Sequence of chain 1.C:
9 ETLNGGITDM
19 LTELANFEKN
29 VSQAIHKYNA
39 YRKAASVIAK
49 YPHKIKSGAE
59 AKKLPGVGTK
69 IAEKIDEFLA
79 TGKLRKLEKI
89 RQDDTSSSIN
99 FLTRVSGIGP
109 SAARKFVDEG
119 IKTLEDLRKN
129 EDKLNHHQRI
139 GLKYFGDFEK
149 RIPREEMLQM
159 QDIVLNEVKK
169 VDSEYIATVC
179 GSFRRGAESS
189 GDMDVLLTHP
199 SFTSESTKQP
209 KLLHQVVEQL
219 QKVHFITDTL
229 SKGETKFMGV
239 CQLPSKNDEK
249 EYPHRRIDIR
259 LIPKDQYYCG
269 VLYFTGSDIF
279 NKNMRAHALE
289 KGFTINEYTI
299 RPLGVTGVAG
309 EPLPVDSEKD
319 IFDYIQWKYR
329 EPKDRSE

This protein binds this small molecule.
Small molecule (SMILES): Cc1cn([C@H]2C[C@H](O[P](=O)(O)OC[C@H]3O[C@@H](n4cnc5c(=O)nc(N)[nH]c54)C[C@@H]3O)[C@@H](CO[P](=O)(O)O[C@H]3C[C@H](n4cnc5c(N)ncnc54)O[C@@H]3CO[P](=O)(O)O[C@H]3C[C@H](n4cnc5c(=O)nc(N)[nH]c54)O[C@@H]3CO[P](=O)(O)O[C@H]3C[C@H](n4cnc5c(N)ncnc54)O[C@@H]3CO[P](=O)(O)O[C@H]3C[C@H](n4ccc(N)nc4=O)O[C@@H]3COP(=O)(O)O)O2)c(=O)[nH]c1=O

Binding-site contacts:
Ligand atom N2 contacts residue DC4 of chain 1.A at 2.4 Å (h-bond).
Ligand atom C2 contacts residue DG6 of chain 1.A at 3.1 Å.
Ligand atom N6 contacts residue DT3 of chain 1.A at 2.9 Å (h-bond).
Ligand atom N2 contacts residue DA2 of chain 1.A at 3.4 Å.
Ligand atom N1 contacts residue DC4 of chain 1.A at 2.8 Å (h-bond).
Ligand atom N6 contacts residue DT5 of chain 1.A at 3.1 Å (h-bond).
Ligand atom OP1 contacts residue ALA110 of chain 1.C at 3.0 Å (h-bond).
Ligand atom N2 contacts residue DC1 of chain 1.A at 2.3 Å (h-bond).
Ligand atom OP1 contacts residue NA1 of chain 1.D at 2.3 Å (h-bond).
Ligand atom N1 contacts residue DT3 of chain 1.A at 2.5 Å (h-bond).
Ligand atom N4 contacts residue DT5 of chain 1.A at 3.2 Å (h-bond).
Ligand atom OP1 contacts residue GLY105 of chain 1.C at 2.8 Å (h-bond).
Ligand atom OP1 contacts residue VAL103 of chain 1.C at 3.4 Å (h-bond).
Ligand atom O6 contacts residue DC4 of chain 1.A at 3.0 Å (h-bond).
Ligand atom C2 contacts residue DG6 of chain 1.A at 3.2 Å.
Ligand atom C2 contacts residue DT3 of chain 1.A at 3.0 Å.
Ligand atom OP2 contacts residue PRO108 of chain 1.C at 3.2 Å (h-bond).
Ligand atom C2 contacts residue DC4 of chain 1.A at 3.4 Å.
Ligand atom O4 contacts residue DA2 of chain 1.A at 2.6 Å (h-bond).
Ligand atom N4 contacts residue DG6 of chain 1.A at 3.1 Å (h-bond).
Ligand atom OP1 contacts residue GLY107 of chain 1.C at 3.0 Å (h-bond).
Ligand atom O6 contacts residue DC1 of chain 1.A at 2.8 Å (h-bond).
Ligand atom N6 contacts residue DA2 of chain 1.A at 2.8 Å (h-bond).
Ligand atom P contacts residue GLY107 of chain 1.C at 3.4 Å.
Ligand atom O2 contacts residue DA2 of chain 1.A at 3.0 Å.
Ligand atom C2 contacts residue DA2 of chain 1.A at 3.3 Å.
Ligand atom C2 contacts residue DC1 of chain 1.A at 3.2 Å.
Ligand atom N1 contacts residue DC1 of chain 1.A at 2.6 Å (h-bond).
Ligand atom N2 contacts residue DT5 of chain 1.A at 3.1 Å (h-bond).
Ligand atom OP2 contacts residue SER109 of chain 1.C at 2.9 Å (h-bond).
Ligand atom N3 contacts residue DG6 of chain 1.A at 2.9 Å (h-bond).
Ligand atom N1 contacts residue DT5 of chain 1.A at 2.9 Å (h-bond).
Ligand atom O5' contacts residue GLY107 of chain 1.C at 3.1 Å.
Ligand atom O4 contacts residue DC1 of chain 1.A at 3.3 Å (h-bond).
Ligand atom O2 contacts residue DG6 of chain 1.A at 2.5 Å (h-bond).
Ligand atom C4 contacts residue DA2 of chain 1.A at 2.9 Å.
Ligand atom OP1 contacts residue ILE106 of chain 1.C at 3.1 Å (h-bond).
Ligand atom C6 contacts residue DT3 of chain 1.A at 3.4 Å.
Ligand atom N3 contacts residue DA2 of chain 1.A at 2.3 Å (h-bond).
Ligand atom OP2 contacts residue GLY107 of chain 1.C at 3.3 Å.